Binding-site contacts:
Ligand atom O10 contacts residue GLY17 of chain 1.A at 3.4 Å.
Ligand atom C3 contacts residue GLN329 of chain 1.A at 3.6 Å.
Ligand atom N1 contacts residue VAL327 of chain 1.A at 2.6 Å (h-bond).
Ligand atom O8 contacts residue GLY346 of chain 1.A at 3.5 Å (h-bond).
Ligand atom O4 contacts residue GLU352 of chain 1.A at 2.6 Å (salt-bridge).
Ligand atom O15 contacts residue GLY17 of chain 1.A at 3.7 Å.
Ligand atom O4 contacts residue GLN329 of chain 1.A at 3.2 Å.
Ligand atom C5 contacts residue GLU352 of chain 1.A at 3.6 Å.
Ligand atom C3 contacts residue VAL327 of chain 1.A at 3.5 Å (hydrophobic).
Ligand atom C9 contacts residue GLY17 of chain 1.A at 3.4 Å.
Ligand atom C4 contacts residue TRP326 of chain 1.A at 3.4 Å (hydrophobic).
Ligand atom O5 contacts residue GLU352 of chain 1.A at 2.6 Å (salt-bridge).
Ligand atom BR contacts residue SER262 of chain 1.A at 3.4 Å.
Ligand atom N1 contacts residue TRP326 of chain 1.A at 3.4 Å.
Ligand atom O7 contacts residue HIS344 of chain 1.A at 3.0 Å (h-bond).
Ligand atom N2 contacts residue TRP326 of chain 1.A at 3.8 Å.
Ligand atom O1 contacts residue VAL327 of chain 1.A at 3.2 Å (h-bond).
Ligand atom O12 contacts residue HIS344 of chain 1.A at 2.8 Å (h-bond).
Ligand atom C4 contacts residue VAL327 of chain 1.A at 3.6 Å (hydrophobic).
Ligand atom O9 contacts residue TRP347 of chain 1.A at 3.7 Å.
Ligand atom C6 contacts residue GLN329 of chain 1.A at 3.5 Å.
Ligand atom P2 contacts residue HIS344 of chain 1.A at 3.5 Å.
Ligand atom C6 contacts residue GLU352 of chain 1.A at 3.5 Å.
Ligand atom O1 contacts residue VAL291 of chain 1.A at 3.7 Å.
Ligand atom C3 contacts residue TRP326 of chain 1.A at 3.5 Å (hydrophobic).
Ligand atom O2 contacts residue GLN329 of chain 1.A at 3.5 Å (h-bond).
Ligand atom O9 contacts residue GLY346 of chain 1.A at 3.6 Å.
Ligand atom C1 contacts residue TRP326 of chain 1.A at 3.6 Å (hydrophobic).
Ligand atom O8 contacts residue SER349 of chain 1.A at 2.5 Å (h-bond).
Ligand atom BR contacts residue VAL291 of chain 1.A at 3.8 Å.
Ligand atom O2 contacts residue VAL327 of chain 1.A at 3.4 Å (h-bond).
Ligand atom O5 contacts residue THR20 of chain 1.A at 3.4 Å.
Ligand atom O3 contacts residue ASN265 of chain 1.A at 3.1 Å (h-bond).
Ligand atom O1 contacts residue TRP326 of chain 1.A at 3.4 Å.
Ligand atom C2 contacts residue ASN265 of chain 1.A at 3.6 Å.
Ligand atom O9 contacts residue ASN348 of chain 1.A at 3.0 Å (h-bond).
Ligand atom O11 contacts residue ASN265 of chain 1.A at 3.2 Å (h-bond).
Ligand atom O5 contacts residue ASN348 of chain 1.A at 3.6 Å.
Ligand atom O2 contacts residue TRP326 of chain 1.A at 3.6 Å.
Ligand atom BR contacts residue GLY264 of chain 1.A at 3.4 Å.

This small molecule binds to this protein.
Small molecule (SMILES): O=c1[nH]c(=O)n([C@@H]2O[C@H](CO[P](=O)(O)O[P](=O)(O)OP(=O)(O)O)[C@@H](O)[C@H]2O)cc1Br

Sequence of chain 1.A:
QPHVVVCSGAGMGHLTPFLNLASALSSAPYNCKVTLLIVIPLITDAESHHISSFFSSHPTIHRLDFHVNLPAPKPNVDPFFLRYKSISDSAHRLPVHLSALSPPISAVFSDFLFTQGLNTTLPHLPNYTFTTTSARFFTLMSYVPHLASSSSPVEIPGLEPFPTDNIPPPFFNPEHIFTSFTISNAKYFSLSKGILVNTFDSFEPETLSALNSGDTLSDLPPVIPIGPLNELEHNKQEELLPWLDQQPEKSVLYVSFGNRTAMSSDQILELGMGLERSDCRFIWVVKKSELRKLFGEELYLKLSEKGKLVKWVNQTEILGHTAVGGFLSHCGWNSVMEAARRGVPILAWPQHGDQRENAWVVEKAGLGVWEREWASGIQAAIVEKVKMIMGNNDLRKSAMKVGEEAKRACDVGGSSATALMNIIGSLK